Sequence of chain 1.A:
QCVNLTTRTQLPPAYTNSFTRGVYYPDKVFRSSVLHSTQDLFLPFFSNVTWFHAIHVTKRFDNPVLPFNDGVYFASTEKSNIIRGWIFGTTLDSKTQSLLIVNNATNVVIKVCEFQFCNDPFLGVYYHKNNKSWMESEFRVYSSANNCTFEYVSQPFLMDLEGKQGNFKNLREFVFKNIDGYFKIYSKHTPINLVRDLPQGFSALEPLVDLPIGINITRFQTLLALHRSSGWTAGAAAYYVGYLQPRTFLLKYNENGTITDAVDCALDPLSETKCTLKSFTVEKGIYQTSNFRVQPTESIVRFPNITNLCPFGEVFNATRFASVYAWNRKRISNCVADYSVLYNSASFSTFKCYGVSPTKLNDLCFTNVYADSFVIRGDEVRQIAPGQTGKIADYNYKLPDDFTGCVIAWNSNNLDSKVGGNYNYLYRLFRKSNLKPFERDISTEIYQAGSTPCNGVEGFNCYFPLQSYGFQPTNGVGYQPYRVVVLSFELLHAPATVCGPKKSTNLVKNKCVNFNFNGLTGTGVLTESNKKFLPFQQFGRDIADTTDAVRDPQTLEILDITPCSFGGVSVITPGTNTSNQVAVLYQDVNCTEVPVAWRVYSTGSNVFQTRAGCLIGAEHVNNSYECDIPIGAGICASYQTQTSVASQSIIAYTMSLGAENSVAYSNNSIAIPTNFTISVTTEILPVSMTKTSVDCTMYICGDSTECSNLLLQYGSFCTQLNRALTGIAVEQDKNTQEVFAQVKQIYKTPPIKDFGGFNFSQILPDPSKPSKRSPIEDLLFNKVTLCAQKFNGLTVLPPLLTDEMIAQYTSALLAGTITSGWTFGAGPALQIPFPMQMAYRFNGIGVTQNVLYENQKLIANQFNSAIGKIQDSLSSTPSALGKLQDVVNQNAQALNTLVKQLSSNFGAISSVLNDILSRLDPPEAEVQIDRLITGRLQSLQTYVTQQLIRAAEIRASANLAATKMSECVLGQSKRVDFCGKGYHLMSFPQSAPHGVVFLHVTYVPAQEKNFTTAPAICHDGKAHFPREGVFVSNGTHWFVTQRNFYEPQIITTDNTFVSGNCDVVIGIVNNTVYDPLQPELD

Binding-site contacts:
Ligand atom C1 contacts residue ASN603 of chain 1.A at 1.5 Å.
Ligand atom C5 contacts residue ASN603 of chain 1.A at 3.7 Å.
Ligand atom C6 contacts residue THR605 of chain 1.A at 3.6 Å.
Ligand atom C1 contacts residue THR605 of chain 1.A at 4.2 Å.
Ligand atom C4 contacts residue ASN603 of chain 1.A at 4.3 Å.
Ligand atom C5 contacts residue THR605 of chain 1.A at 3.9 Å.
Ligand atom O6 contacts residue THR605 of chain 1.A at 3.5 Å.
Ligand atom O5 contacts residue ASN603 of chain 1.A at 2.4 Å (h-bond).
Ligand atom C7 contacts residue ASN603 of chain 1.A at 3.0 Å.
Ligand atom C2 contacts residue ASN603 of chain 1.A at 2.5 Å.
Ligand atom C3 contacts residue ASN603 of chain 1.A at 3.9 Å.
Ligand atom O7 contacts residue ASN603 of chain 1.A at 4.1 Å.
Ligand atom C8 contacts residue ASN603 of chain 1.A at 3.3 Å.
Ligand atom N2 contacts residue ASN603 of chain 1.A at 2.2 Å (h-bond).
Ligand atom O5 contacts residue THR605 of chain 1.A at 3.3 Å.

A protein and the small-molecule ligand that binds it are described below.
Small molecule (SMILES): CC(=O)N[C@@H]1[C@@H](O)[C@H](O)[C@@H](CO)O[C@H]1O